The protein below binds the small molecule below.
Small molecule (SMILES): CC(=O)N[C@@H](C)C(=O)N[C@@H](C)C(=O)N1CCC[C@H]1C(=O)N[C@@H](C)CO

Sequence of chain 1.A:
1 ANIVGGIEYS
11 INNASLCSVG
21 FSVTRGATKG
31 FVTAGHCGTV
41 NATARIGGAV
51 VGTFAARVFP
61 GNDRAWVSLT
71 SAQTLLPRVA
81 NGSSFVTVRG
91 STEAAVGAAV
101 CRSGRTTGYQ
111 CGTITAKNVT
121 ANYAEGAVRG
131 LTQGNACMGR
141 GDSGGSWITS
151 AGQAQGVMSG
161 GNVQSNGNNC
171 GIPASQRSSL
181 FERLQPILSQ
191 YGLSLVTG

Binding-site contacts:
Ligand atom O contacts residue ASN162 of chain 1.A at 3.6 Å.
Ligand atom CG contacts residue GLU125 of chain 1.A at 3.5 Å.
Ligand atom N contacts residue GLY160 of chain 1.A at 3.6 Å.
Ligand atom C contacts residue SER143 of chain 1.A at 4.0 Å.
Ligand atom CB contacts residue TYR123 of chain 1.A at 4.0 Å (hydrophobic).
Ligand atom N contacts residue TYR123 of chain 1.A at 3.6 Å.
Ligand atom N contacts residue SER159 of chain 1.A at 3.0 Å (h-bond).
Ligand atom O contacts residue TYR123 of chain 1.A at 3.4 Å.
Ligand atom O contacts residue ASP142 of chain 1.A at 3.5 Å (salt-bridge).
Ligand atom O contacts residue GLY161 of chain 1.A at 3.0 Å (h-bond).
Ligand atom C3 contacts residue MET138 of chain 1.A at 3.8 Å (hydrophobic).
Ligand atom C contacts residue GLY161 of chain 1.A at 3.6 Å.
Ligand atom O contacts residue ASN122 of chain 1.A at 3.9 Å.
Ligand atom C contacts residue SER143 of chain 1.A at 1.4 Å.
Ligand atom O contacts residue ARG140 of chain 1.A at 3.8 Å.
Ligand atom CD contacts residue GLU125 of chain 1.A at 3.7 Å.
Ligand atom N contacts residue TYR123 of chain 1.A at 3.5 Å.
Ligand atom O contacts residue GLY141 of chain 1.A at 2.8 Å (h-bond).
Ligand atom O contacts residue GLY160 of chain 1.A at 3.3 Å.
Ligand atom C contacts residue TYR123 of chain 1.A at 3.3 Å (hydrophobic).
Ligand atom CB contacts residue HIS36 of chain 1.A at 3.4 Å.
Ligand atom N contacts residue SER143 of chain 1.A at 2.8 Å (h-bond).
Ligand atom CG contacts residue HIS36 of chain 1.A at 3.8 Å.
Ligand atom CB contacts residue SER159 of chain 1.A at 4.0 Å.
Ligand atom O contacts residue SER143 of chain 1.A at 2.3 Å (h-bond).
Ligand atom O contacts residue ARG140 of chain 1.A at 2.8 Å (salt-bridge).
Ligand atom CA contacts residue SER143 of chain 1.A at 2.3 Å.
Ligand atom CD contacts residue TYR123 of chain 1.A at 3.6 Å (hydrophobic).
Ligand atom CA contacts residue SER159 of chain 1.A at 3.5 Å.
Ligand atom N contacts residue GLY161 of chain 1.A at 2.9 Å (h-bond).
Ligand atom CA contacts residue GLY161 of chain 1.A at 3.4 Å.
Ligand atom C3 contacts residue SER143 of chain 1.A at 2.8 Å.
Ligand atom CA contacts residue TYR123 of chain 1.A at 4.0 Å (hydrophobic).
Ligand atom CB contacts residue VAL163 of chain 1.A at 3.8 Å (hydrophobic).
Ligand atom C contacts residue SER159 of chain 1.A at 3.7 Å.
Ligand atom CG contacts residue TYR123 of chain 1.A at 3.9 Å (hydrophobic).
Ligand atom CA contacts residue TYR123 of chain 1.A at 3.5 Å (hydrophobic).
Ligand atom C contacts residue ARG140 of chain 1.A at 4.0 Å.
Ligand atom C3 contacts residue GLY139 of chain 1.A at 3.7 Å.
Ligand atom CB contacts residue ARG140 of chain 1.A at 3.5 Å.